Sequence of chain 1.K:
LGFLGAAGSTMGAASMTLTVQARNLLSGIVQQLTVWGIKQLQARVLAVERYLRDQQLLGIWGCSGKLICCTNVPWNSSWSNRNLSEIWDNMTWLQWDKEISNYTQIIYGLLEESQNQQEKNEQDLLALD

Binding-site contacts:
Ligand atom C6 contacts residue SER102 of chain 1.K at 3.8 Å.
Ligand atom C7 contacts residue ASN100 of chain 1.K at 3.4 Å.
Ligand atom C1 contacts residue ASN100 of chain 1.K at 1.4 Å.
Ligand atom O6 contacts residue SER102 of chain 1.K at 2.6 Å (h-bond).
Ligand atom O7 contacts residue ASN100 of chain 1.K at 3.6 Å (h-bond).
Ligand atom C3 contacts residue ASN100 of chain 1.K at 3.8 Å.
Ligand atom C1 contacts residue SER102 of chain 1.K at 3.9 Å.
Ligand atom C2 contacts residue ASN100 of chain 1.K at 2.4 Å.
Ligand atom C5 contacts residue SER102 of chain 1.K at 4.0 Å.
Ligand atom O5 contacts residue SER102 of chain 1.K at 3.5 Å.
Ligand atom C4 contacts residue ASN100 of chain 1.K at 4.2 Å.
Ligand atom C8 contacts residue ASN100 of chain 1.K at 4.5 Å.
Ligand atom N2 contacts residue ASN100 of chain 1.K at 2.9 Å (h-bond).
Ligand atom C5 contacts residue ASN100 of chain 1.K at 3.7 Å.
Ligand atom O5 contacts residue ASN100 of chain 1.K at 2.4 Å (h-bond).

This small molecule binds to this protein.
Small molecule (SMILES): CC(=O)N[C@@H]1[C@@H](O)[C@H](O)[C@@H](CO)O[C@H]1O